This small molecule binds to this protein.
Small molecule (SMILES): O=C(CC1CCCCC1)N1CCN(S(=O)(=O)c2cccc3cnccc23)CC1

Sequence of chain 3.A:
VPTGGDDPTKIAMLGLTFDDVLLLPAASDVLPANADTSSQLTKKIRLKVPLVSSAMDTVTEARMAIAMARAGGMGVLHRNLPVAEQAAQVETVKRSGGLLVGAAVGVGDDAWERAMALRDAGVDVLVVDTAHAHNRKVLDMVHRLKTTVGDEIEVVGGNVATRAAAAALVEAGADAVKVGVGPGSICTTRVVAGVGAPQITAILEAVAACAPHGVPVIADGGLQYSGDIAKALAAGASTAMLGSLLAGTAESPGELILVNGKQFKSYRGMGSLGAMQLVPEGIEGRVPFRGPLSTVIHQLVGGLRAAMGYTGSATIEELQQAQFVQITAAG

Binding-site contacts:
Ligand atom C25 contacts residue ALA145 of chain 1.A at 3.9 Å (hydrophobic).
Ligand atom C21 contacts residue IMP1 of chain 1.B at 3.2 Å.
Ligand atom N23 contacts residue GLY196 of chain 1.A at 3.0 Å (h-bond).
Ligand atom C26 contacts residue ASN173 of chain 1.A at 3.8 Å.
Ligand atom O18 contacts residue IMP1 of chain 1.B at 3.7 Å.
Ligand atom C24 contacts residue GLY196 of chain 1.A at 3.9 Å.
Ligand atom C21 contacts residue TYR347 of chain 3.A at 3.9 Å (hydrophobic).
Ligand atom C24 contacts residue GLY194 of chain 1.A at 3.2 Å.
Ligand atom C09 contacts residue PRO46 of chain 3.A at 3.6 Å (hydrophobic).
Ligand atom C22 contacts residue GLY196 of chain 1.A at 3.8 Å.
Ligand atom C06 contacts residue HIS146 of chain 1.A at 3.8 Å.
Ligand atom N23 contacts residue VAL195 of chain 1.A at 3.7 Å.
Ligand atom C20 contacts residue ALA145 of chain 1.A at 3.5 Å (hydrophobic).
Ligand atom C25 contacts residue IMP1 of chain 1.B at 3.6 Å.
Ligand atom C22 contacts residue TYR347 of chain 3.A at 3.7 Å (hydrophobic).
Ligand atom C22 contacts residue THR203 of chain 1.A at 3.3 Å.
Ligand atom O18 contacts residue GLY285 of chain 1.A at 3.1 Å (h-bond).
Ligand atom S16 contacts residue IMP1 of chain 1.B at 3.8 Å.
Ligand atom C14 contacts residue GLU318 of chain 1.A at 3.5 Å.
Ligand atom C07 contacts residue GLY346 of chain 3.A at 3.8 Å.
Ligand atom C09 contacts residue ALA343 of chain 3.A at 3.8 Å (hydrophobic).
Ligand atom C19 contacts residue IMP1 of chain 1.B at 3.7 Å.
Ligand atom C03 contacts residue GLU318 of chain 1.A at 3.9 Å.
Ligand atom C15 contacts residue TYR347 of chain 3.A at 3.9 Å (hydrophobic).
Ligand atom C15 contacts residue GLU318 of chain 1.A at 3.5 Å.
Ligand atom N13 contacts residue ALA145 of chain 1.A at 3.8 Å.
Ligand atom C26 contacts residue IMP1 of chain 1.B at 3.2 Å.
Ligand atom C08 contacts residue ALA343 of chain 3.A at 3.3 Å (hydrophobic).
Ligand atom O17 contacts residue IMP1 of chain 1.B at 2.7 Å (h-bond).
Ligand atom C20 contacts residue IMP1 of chain 1.B at 3.3 Å.
Ligand atom C21 contacts residue ALA145 of chain 1.A at 3.6 Å (hydrophobic).
Ligand atom N23 contacts residue GLY194 of chain 1.A at 3.8 Å.
Ligand atom C27 contacts residue IMP1 of chain 1.B at 3.6 Å.
Ligand atom C08 contacts residue GLY346 of chain 3.A at 3.6 Å.
Ligand atom C22 contacts residue IMP1 of chain 1.B at 3.6 Å.
Ligand atom O17 contacts residue GLY285 of chain 1.A at 3.8 Å.
Ligand atom O18 contacts residue MET284 of chain 1.A at 3.4 Å.
Ligand atom C07 contacts residue TYR347 of chain 3.A at 3.9 Å (hydrophobic).
Ligand atom C21 contacts residue THR203 of chain 1.A at 3.7 Å.
Ligand atom C08 contacts residue TYR347 of chain 3.A at 3.4 Å (hydrophobic).

Sequence of chain 1.A:
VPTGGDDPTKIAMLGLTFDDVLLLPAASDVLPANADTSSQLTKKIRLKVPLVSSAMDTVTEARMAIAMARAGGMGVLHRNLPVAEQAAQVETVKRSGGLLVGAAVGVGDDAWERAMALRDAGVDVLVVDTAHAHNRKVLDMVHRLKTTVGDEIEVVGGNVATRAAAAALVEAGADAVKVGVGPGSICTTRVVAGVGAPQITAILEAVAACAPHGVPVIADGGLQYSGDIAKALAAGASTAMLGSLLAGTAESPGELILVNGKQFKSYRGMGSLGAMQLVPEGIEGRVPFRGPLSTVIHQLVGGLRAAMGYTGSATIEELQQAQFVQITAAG